Binding-site contacts:
Ligand atom O7 contacts residue MET369 of chain 1.B at 3.7 Å.
Ligand atom C4 contacts residue ASN394 of chain 1.B at 4.1 Å.
Ligand atom O3 contacts residue GLN366 of chain 1.B at 2.7 Å (h-bond).
Ligand atom O6 contacts residue GLN370 of chain 1.B at 3.2 Å (h-bond).
Ligand atom N2 contacts residue GLN366 of chain 1.B at 4.2 Å.
Ligand atom C2 contacts residue MET369 of chain 1.B at 4.0 Å (hydrophobic).
Ligand atom C1 contacts residue GLN366 of chain 1.B at 4.5 Å.
Ligand atom C4 contacts residue GLN366 of chain 1.B at 3.4 Å.
Ligand atom O5 contacts residue MET369 of chain 1.B at 3.5 Å.
Ligand atom C1 contacts residue ASN394 of chain 1.B at 1.4 Å.
Ligand atom O6 contacts residue MET369 of chain 1.B at 3.3 Å (h-bond).
Ligand atom C3 contacts residue ASN394 of chain 1.B at 3.7 Å.
Ligand atom O4 contacts residue GLN370 of chain 1.B at 4.4 Å.
Ligand atom O7 contacts residue GLU362 of chain 1.B at 3.7 Å.
Ligand atom C2 contacts residue ASN394 of chain 1.B at 2.3 Å.
Ligand atom C5 contacts residue GLN370 of chain 1.B at 4.2 Å.
Ligand atom C5 contacts residue ASN394 of chain 1.B at 3.6 Å.
Ligand atom C7 contacts residue ASN394 of chain 1.B at 3.1 Å.
Ligand atom C2 contacts residue GLN366 of chain 1.B at 3.3 Å.
Ligand atom C6 contacts residue MET369 of chain 1.B at 4.0 Å (hydrophobic).
Ligand atom C3 contacts residue GLN366 of chain 1.B at 3.3 Å.
Ligand atom C7 contacts residue GLN366 of chain 1.B at 4.0 Å.
Ligand atom C7 contacts residue GLU362 of chain 1.B at 4.1 Å.
Ligand atom O4 contacts residue GLN366 of chain 1.B at 4.2 Å.
Ligand atom C8 contacts residue ASN394 of chain 1.B at 4.3 Å.
Ligand atom C1 contacts residue MET369 of chain 1.B at 4.0 Å (hydrophobic).
Ligand atom N2 contacts residue ASN394 of chain 1.B at 2.7 Å (h-bond).
Ligand atom O5 contacts residue ASN394 of chain 1.B at 2.3 Å (h-bond).
Ligand atom O7 contacts residue GLN366 of chain 1.B at 3.0 Å (h-bond).
Ligand atom O7 contacts residue ASN394 of chain 1.B at 3.2 Å (h-bond).
Ligand atom C8 contacts residue GLU362 of chain 1.B at 3.5 Å.
Ligand atom C6 contacts residue GLN370 of chain 1.B at 2.8 Å.
Ligand atom C5 contacts residue MET369 of chain 1.B at 4.4 Å (hydrophobic).

A small-molecule ligand and the protein it binds are described below.
Small molecule (SMILES): CC(=O)N[C@@H]1[C@@H](O)[C@H](O)[C@@H](CO)O[C@H]1O

Sequence of chain 1.B:
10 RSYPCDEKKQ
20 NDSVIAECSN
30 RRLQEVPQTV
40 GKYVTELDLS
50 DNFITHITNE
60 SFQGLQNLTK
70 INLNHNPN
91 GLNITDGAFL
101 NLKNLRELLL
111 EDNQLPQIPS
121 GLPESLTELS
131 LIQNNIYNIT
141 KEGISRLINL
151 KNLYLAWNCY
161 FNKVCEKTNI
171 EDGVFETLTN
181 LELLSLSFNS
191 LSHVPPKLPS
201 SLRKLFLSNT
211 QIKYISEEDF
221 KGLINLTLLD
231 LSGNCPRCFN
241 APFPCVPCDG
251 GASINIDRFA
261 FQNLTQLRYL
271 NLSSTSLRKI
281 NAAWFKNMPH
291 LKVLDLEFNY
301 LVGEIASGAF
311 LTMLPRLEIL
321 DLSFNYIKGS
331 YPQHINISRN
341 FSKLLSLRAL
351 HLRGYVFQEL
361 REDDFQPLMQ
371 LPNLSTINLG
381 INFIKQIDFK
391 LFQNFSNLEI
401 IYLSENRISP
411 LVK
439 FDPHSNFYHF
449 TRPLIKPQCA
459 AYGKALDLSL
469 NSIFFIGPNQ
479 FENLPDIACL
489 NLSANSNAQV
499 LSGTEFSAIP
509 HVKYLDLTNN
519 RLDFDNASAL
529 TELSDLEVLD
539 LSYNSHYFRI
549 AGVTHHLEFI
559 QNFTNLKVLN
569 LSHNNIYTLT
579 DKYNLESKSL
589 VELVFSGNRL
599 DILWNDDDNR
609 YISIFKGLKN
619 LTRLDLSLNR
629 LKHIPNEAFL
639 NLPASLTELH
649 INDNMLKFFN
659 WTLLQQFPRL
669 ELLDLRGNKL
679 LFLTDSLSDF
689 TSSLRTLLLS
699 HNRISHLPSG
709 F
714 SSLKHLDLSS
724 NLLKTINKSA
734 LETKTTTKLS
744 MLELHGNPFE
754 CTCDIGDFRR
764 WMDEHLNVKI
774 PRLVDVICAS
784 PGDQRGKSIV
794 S